Sequence of chain 2.A:
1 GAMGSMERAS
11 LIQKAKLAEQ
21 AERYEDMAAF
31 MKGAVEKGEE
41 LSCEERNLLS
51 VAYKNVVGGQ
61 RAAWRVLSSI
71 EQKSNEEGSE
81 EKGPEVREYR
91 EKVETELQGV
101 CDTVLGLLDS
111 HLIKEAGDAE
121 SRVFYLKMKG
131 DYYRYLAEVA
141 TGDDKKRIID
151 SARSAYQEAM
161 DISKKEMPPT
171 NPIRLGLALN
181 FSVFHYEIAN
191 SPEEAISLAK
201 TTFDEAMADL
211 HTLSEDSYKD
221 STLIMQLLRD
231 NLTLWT

Binding-site contacts:
Ligand atom P contacts residue TYR135 of chain 2.A at 3.9 Å.
Ligand atom N contacts residue ASN231 of chain 2.A at 2.8 Å (h-bond).
Ligand atom OXT contacts residue LYS54 of chain 2.A at 3.6 Å.
Ligand atom O2P contacts residue ARG61 of chain 2.A at 2.9 Å (salt-bridge).
Ligand atom C contacts residue ASN231 of chain 2.A at 3.7 Å.
Ligand atom CA contacts residue ASN231 of chain 2.A at 3.5 Å.
Ligand atom CA contacts residue ASN231 of chain 2.A at 3.7 Å.
Ligand atom O contacts residue LYS127 of chain 2.A at 2.9 Å (salt-bridge).
Ligand atom O3P contacts residue ARG134 of chain 2.A at 2.8 Å (salt-bridge).
Ligand atom P contacts residue LYS54 of chain 2.A at 3.6 Å.
Ligand atom CA contacts residue LEU179 of chain 2.A at 3.7 Å (hydrophobic).
Ligand atom O contacts residue VAL183 of chain 2.A at 3.5 Å.
Ligand atom P contacts residue ARG134 of chain 2.A at 3.8 Å.
Ligand atom CG2 contacts residue GLY176 of chain 2.A at 3.6 Å.
Ligand atom CB contacts residue TRP235 of chain 2.A at 3.8 Å (hydrophobic).
Ligand atom O contacts residue ASN180 of chain 2.A at 2.9 Å (h-bond).
Ligand atom O3P contacts residue LYS54 of chain 2.A at 3.4 Å (salt-bridge).
Ligand atom O1P contacts residue ARG61 of chain 2.A at 2.9 Å (salt-bridge).
Ligand atom O contacts residue ASN231 of chain 2.A at 3.0 Å (h-bond).
Ligand atom CB contacts residue ASN231 of chain 2.A at 3.6 Å.
Ligand atom CG1 contacts residue LEU179 of chain 2.A at 3.8 Å (hydrophobic).
Ligand atom CB contacts residue ASN180 of chain 2.A at 3.2 Å.
Ligand atom CB contacts residue ASN231 of chain 2.A at 3.5 Å.
Ligand atom N contacts residue LEU179 of chain 2.A at 3.9 Å.
Ligand atom C contacts residue ASN180 of chain 2.A at 3.6 Å.
Ligand atom O3P contacts residue TYR135 of chain 2.A at 2.6 Å (h-bond).
Ligand atom C contacts residue LYS127 of chain 2.A at 3.8 Å.
Ligand atom C contacts residue LYS54 of chain 2.A at 3.9 Å.
Ligand atom O contacts residue LEU179 of chain 2.A at 3.5 Å.
Ligand atom CG2 contacts residue ARG134 of chain 2.A at 3.9 Å.
Ligand atom N contacts residue ASN180 of chain 2.A at 3.0 Å (h-bond).
Ligand atom CG contacts residue VAL183 of chain 2.A at 3.8 Å (hydrophobic).
Ligand atom CA contacts residue ASN180 of chain 2.A at 3.2 Å.
Ligand atom C contacts residue ASN231 of chain 2.A at 3.9 Å.
Ligand atom O1P contacts residue LYS54 of chain 2.A at 2.7 Å (salt-bridge).
Ligand atom P contacts residue ARG61 of chain 2.A at 3.6 Å.
Ligand atom CG2 contacts residue VAL183 of chain 2.A at 3.7 Å (hydrophobic).
Ligand atom CG2 contacts residue ASN180 of chain 2.A at 3.7 Å.
Ligand atom O2P contacts residue ARG134 of chain 2.A at 2.9 Å (salt-bridge).
Ligand atom CG1 contacts residue LEU227 of chain 2.A at 3.4 Å (hydrophobic).

A small-molecule ligand and the protein it binds are described below.
Small molecule (SMILES): CC(C)[C@H](NC(=O)[C@@H](NC(=O)[C@H](C)NC(=O)[C@@H]1CCCN1C(=O)[C@@H](N)Cc1ccccc1)[C@@H](C)OP(=O)(O)O)C(=O)O